Binding-site contacts:
Ligand atom CAP contacts residue ILE165 of chain 1.A at 3.5 Å (hydrophobic).
Ligand atom CAM contacts residue PHE14 of chain 1.A at 4.0 Å (hydrophobic).
Ligand atom CAR contacts residue LEU157 of chain 1.A at 3.6 Å (hydrophobic).
Ligand atom CAV contacts residue PRO13 of chain 1.A at 3.6 Å (hydrophobic).
Ligand atom CAU contacts residue PRO13 of chain 1.A at 3.7 Å (hydrophobic).
Ligand atom CAR contacts residue ILE165 of chain 1.A at 3.7 Å (hydrophobic).
Ligand atom CAQ contacts residue PRO13 of chain 1.A at 3.6 Å (hydrophobic).
Ligand atom CAO contacts residue LEU157 of chain 1.A at 3.9 Å (hydrophobic).
Ligand atom CAL contacts residue PRO13 of chain 1.A at 3.5 Å (hydrophobic).
Ligand atom OAF contacts residue LEU162 of chain 1.A at 3.6 Å.
Ligand atom OAE contacts residue PHE14 of chain 1.A at 3.3 Å.
Ligand atom OAF contacts residue ILE165 of chain 1.A at 3.9 Å.
Ligand atom OAC contacts residue PHE107 of chain 1.A at 3.3 Å.
Ligand atom OAB contacts residue PHE14 of chain 1.A at 3.9 Å.
Ligand atom CAS contacts residue LEU157 of chain 1.A at 3.8 Å (hydrophobic).
Ligand atom CAW contacts residue PRO13 of chain 1.A at 3.7 Å (hydrophobic).
Ligand atom CAJ contacts residue LEU157 of chain 1.A at 4.0 Å (hydrophobic).
Ligand atom CAW contacts residue SER12 of chain 1.A at 3.8 Å.
Ligand atom CAT contacts residue MET209 of chain 1.A at 3.8 Å (hydrophobic).
Ligand atom OAG contacts residue HIS208 of chain 1.A at 2.9 Å (h-bond).
Ligand atom OAC contacts residue THR104 of chain 1.A at 4.0 Å.
Ligand atom CAW contacts residue VAL11 of chain 1.A at 4.0 Å (hydrophobic).
Ligand atom OAF contacts residue PHE158 of chain 1.A at 3.8 Å.
Ligand atom CAK contacts residue PRO13 of chain 1.A at 3.8 Å (hydrophobic).
Ligand atom CAV contacts residue HIS208 of chain 1.A at 3.7 Å.
Ligand atom OAG contacts residue VAL11 of chain 1.A at 3.3 Å.
Ligand atom OAA contacts residue PRO13 of chain 1.A at 3.6 Å.
Ligand atom CAV contacts residue VAL11 of chain 1.A at 4.0 Å (hydrophobic).
Ligand atom OAF contacts residue LEU157 of chain 1.A at 2.8 Å (h-bond).
Ligand atom CAP contacts residue TRP161 of chain 1.A at 3.9 Å (hydrophobic).
Ligand atom CAU contacts residue SER12 of chain 1.A at 4.0 Å.
Ligand atom CAV contacts residue MET209 of chain 1.A at 3.8 Å (hydrophobic).
Ligand atom CAP contacts residue LEU157 of chain 1.A at 3.9 Å (hydrophobic).
Ligand atom CAO contacts residue PHE107 of chain 1.A at 3.8 Å (hydrophobic).
Ligand atom CAJ contacts residue ILE165 of chain 1.A at 4.0 Å (hydrophobic).
Ligand atom OAG contacts residue SER12 of chain 1.A at 3.6 Å.
Ligand atom CAI contacts residue LEU157 of chain 1.A at 4.0 Å (hydrophobic).
Ligand atom CAW contacts residue HIS208 of chain 1.A at 3.5 Å.
Ligand atom CAS contacts residue PHE107 of chain 1.A at 3.7 Å (hydrophobic).
Ligand atom CAT contacts residue PRO13 of chain 1.A at 3.5 Å (hydrophobic).

Sequence of chain 1.A:
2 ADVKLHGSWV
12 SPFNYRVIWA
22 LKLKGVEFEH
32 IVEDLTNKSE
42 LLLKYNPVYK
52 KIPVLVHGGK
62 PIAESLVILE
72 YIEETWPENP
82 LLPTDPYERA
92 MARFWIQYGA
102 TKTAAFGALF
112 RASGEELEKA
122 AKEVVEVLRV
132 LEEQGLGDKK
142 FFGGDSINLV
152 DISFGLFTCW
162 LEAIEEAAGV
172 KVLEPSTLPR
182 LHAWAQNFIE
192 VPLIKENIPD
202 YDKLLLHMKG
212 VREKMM

A protein and the small-molecule ligand that binds it are described below.
Small molecule (SMILES): O=c1c(O)c(-c2ccc(O)cc2O)oc2cc(O)cc(O)c12